Sequence of chain 1.P:
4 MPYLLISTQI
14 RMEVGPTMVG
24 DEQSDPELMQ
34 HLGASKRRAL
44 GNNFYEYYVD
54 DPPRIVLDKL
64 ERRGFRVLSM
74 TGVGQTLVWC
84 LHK

The small molecule below binds the protein below.
Small molecule (SMILES): N[C@@H](Cc1ccccc1)C(=O)O

Binding-site contacts:
Ligand atom C contacts residue GLN78 of chain 1.T at 3.6 Å.
Ligand atom CZ contacts residue ARG14 of chain 1.T at 4.1 Å.
Ligand atom O contacts residue GLU210 of chain 1.J at 3.8 Å.
Ligand atom CZ contacts residue LEU80 of chain 1.T at 4.3 Å (hydrophobic).
Ligand atom C contacts residue GLN78 of chain 1.P at 4.0 Å.
Ligand atom CE1 contacts residue ILE13 of chain 1.T at 3.9 Å (hydrophobic).
Ligand atom CE2 contacts residue GLN12 of chain 1.T at 3.4 Å.
Ligand atom O contacts residue THR79 of chain 1.P at 3.9 Å.
Ligand atom CB contacts residue GLN78 of chain 1.T at 3.6 Å.
Ligand atom CZ contacts residue MET15 of chain 1.T at 4.0 Å (hydrophobic).
Ligand atom CD1 contacts residue VAL76 of chain 1.P at 3.7 Å (hydrophobic).
Ligand atom N contacts residue GLN78 of chain 1.T at 2.4 Å (h-bond).
Ligand atom CE2 contacts residue ARG14 of chain 1.T at 4.3 Å.
Ligand atom CE1 contacts residue VAL76 of chain 1.P at 4.0 Å (hydrophobic).
Ligand atom CG contacts residue ILE13 of chain 1.T at 3.7 Å (hydrophobic).
Ligand atom C contacts residue GLU210 of chain 1.J at 4.2 Å.
Ligand atom CA contacts residue GLU210 of chain 1.J at 4.2 Å.
Ligand atom C contacts residue GLY77 of chain 1.P at 3.9 Å.
Ligand atom CB contacts residue THR79 of chain 1.P at 4.2 Å.
Ligand atom CB contacts residue GLY77 of chain 1.P at 4.1 Å.
Ligand atom CE2 contacts residue GLN78 of chain 1.T at 3.8 Å.
Ligand atom CE2 contacts residue ILE13 of chain 1.T at 3.5 Å (hydrophobic).
Ligand atom N contacts residue GLU210 of chain 1.J at 3.5 Å (salt-bridge).
Ligand atom CA contacts residue GLN78 of chain 1.T at 3.3 Å.
Ligand atom O contacts residue GLN78 of chain 1.P at 4.2 Å.
Ligand atom N contacts residue ILE13 of chain 1.T at 3.4 Å (h-bond).
Ligand atom CD2 contacts residue VAL76 of chain 1.P at 3.7 Å (hydrophobic).
Ligand atom CB contacts residue VAL76 of chain 1.P at 3.4 Å (hydrophobic).
Ligand atom CA contacts residue THR79 of chain 1.P at 4.1 Å.
Ligand atom C contacts residue VAL76 of chain 1.P at 4.3 Å (hydrophobic).
Ligand atom CE1 contacts residue MET15 of chain 1.T at 4.3 Å (hydrophobic).
Ligand atom CD2 contacts residue ILE13 of chain 1.T at 3.5 Å (hydrophobic).
Ligand atom CD2 contacts residue GLN78 of chain 1.T at 3.5 Å.
Ligand atom CA contacts residue ILE13 of chain 1.T at 4.1 Å (hydrophobic).
Ligand atom C contacts residue THR79 of chain 1.P at 4.0 Å.
Ligand atom CZ contacts residue GLN12 of chain 1.T at 3.8 Å.
Ligand atom CD1 contacts residue THR79 of chain 1.P at 4.2 Å.
Ligand atom CG contacts residue VAL76 of chain 1.P at 3.8 Å (hydrophobic).
Ligand atom CD1 contacts residue ILE13 of chain 1.T at 3.9 Å (hydrophobic).
Ligand atom CZ contacts residue ILE13 of chain 1.T at 3.7 Å (hydrophobic).

Sequence of chain 1.T:
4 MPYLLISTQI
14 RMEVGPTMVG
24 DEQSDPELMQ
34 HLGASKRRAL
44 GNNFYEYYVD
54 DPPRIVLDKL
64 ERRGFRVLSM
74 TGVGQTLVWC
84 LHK

Sequence of chain 1.J:
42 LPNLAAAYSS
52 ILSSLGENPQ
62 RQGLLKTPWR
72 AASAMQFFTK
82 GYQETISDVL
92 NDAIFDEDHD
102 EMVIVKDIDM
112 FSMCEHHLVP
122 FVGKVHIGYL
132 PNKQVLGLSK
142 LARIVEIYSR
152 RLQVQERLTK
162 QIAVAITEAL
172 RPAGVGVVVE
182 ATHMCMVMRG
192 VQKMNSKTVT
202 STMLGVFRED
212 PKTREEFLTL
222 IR